Binding-site contacts:
Ligand atom C25 contacts residue LEU86 of chain 1.A at 3.6 Å (hydrophobic).
Ligand atom S21 contacts residue GLY177 of chain 1.A at 3.6 Å.
Ligand atom F18 contacts residue ASP175 of chain 1.A at 3.2 Å.
Ligand atom C17 contacts residue LEU95 of chain 1.A at 3.3 Å (hydrophobic).
Ligand atom N1 contacts residue CYS113 of chain 1.A at 2.9 Å (h-bond).
Ligand atom C13 contacts residue LYS64 of chain 1.A at 3.6 Å.
Ligand atom C26 contacts residue PHE176 of chain 1.A at 3.4 Å (hydrophobic).
Ligand atom C4 contacts residue PHE164 of chain 1.A at 3.5 Å (hydrophobic).
Ligand atom C3 contacts residue PHE164 of chain 1.A at 3.5 Å (hydrophobic).
Ligand atom C12 contacts residue LEU95 of chain 1.A at 3.7 Å (hydrophobic).
Ligand atom F19 contacts residue VAL63 of chain 1.A at 3.7 Å.
Ligand atom N1 contacts residue TRP112 of chain 1.A at 3.6 Å.
Ligand atom C25 contacts residue PHE176 of chain 1.A at 3.3 Å (hydrophobic).
Ligand atom C24 contacts residue LEU86 of chain 1.A at 3.8 Å (hydrophobic).
Ligand atom F19 contacts residue LYS64 of chain 1.A at 3.3 Å.
Ligand atom N7 contacts residue CYS113 of chain 1.A at 3.0 Å (h-bond).
Ligand atom C2 contacts residue PHE164 of chain 1.A at 3.7 Å (hydrophobic).
Ligand atom C13 contacts residue THR110 of chain 1.A at 3.6 Å.
Ligand atom O22 contacts residue ASP175 of chain 1.A at 3.5 Å (salt-bridge).
Ligand atom C6 contacts residue ALA62 of chain 1.A at 3.2 Å (hydrophobic).
Ligand atom C3 contacts residue TRP112 of chain 1.A at 3.6 Å (hydrophobic).
Ligand atom F18 contacts residue LEU95 of chain 1.A at 3.1 Å.
Ligand atom O22 contacts residue PHE176 of chain 1.A at 2.8 Å (h-bond).
Ligand atom N7 contacts residue TRP112 of chain 1.A at 3.2 Å.
Ligand atom C6 contacts residue GLN111 of chain 1.A at 3.3 Å.
Ligand atom N20 contacts residue ASP175 of chain 1.A at 3.0 Å (salt-bridge).
Ligand atom N9 contacts residue THR110 of chain 1.A at 3.4 Å (h-bond).
Ligand atom C14 contacts residue LYS64 of chain 1.A at 3.4 Å.
Ligand atom C15 contacts residue ILE108 of chain 1.A at 3.4 Å (hydrophobic).
Ligand atom N9 contacts residue ALA62 of chain 1.A at 3.4 Å.
Ligand atom F19 contacts residue THR110 of chain 1.A at 3.7 Å.
Ligand atom C16 contacts residue LYS64 of chain 1.A at 3.8 Å.
Ligand atom O22 contacts residue GLY177 of chain 1.A at 2.5 Å (h-bond).
Ligand atom C2 contacts residue TRP112 of chain 1.A at 3.4 Å (hydrophobic).
Ligand atom C2 contacts residue CYS113 of chain 1.A at 3.7 Å (hydrophobic).
Ligand atom C26 contacts residue LEU95 of chain 1.A at 3.5 Å (hydrophobic).
Ligand atom C14 contacts residue ILE108 of chain 1.A at 3.5 Å (hydrophobic).
Ligand atom O11 contacts residue PHE164 of chain 1.A at 3.4 Å.
Ligand atom C5 contacts residue ALA62 of chain 1.A at 3.3 Å (hydrophobic).
Ligand atom N1 contacts residue GLN111 of chain 1.A at 3.8 Å.

This protein binds this small molecule.
Small molecule (SMILES): CCCS(=O)(=O)Nc1ccc(F)c(C(=O)Nc2cnc(N)c(Br)c2)c1F

Sequence of chain 1.A:
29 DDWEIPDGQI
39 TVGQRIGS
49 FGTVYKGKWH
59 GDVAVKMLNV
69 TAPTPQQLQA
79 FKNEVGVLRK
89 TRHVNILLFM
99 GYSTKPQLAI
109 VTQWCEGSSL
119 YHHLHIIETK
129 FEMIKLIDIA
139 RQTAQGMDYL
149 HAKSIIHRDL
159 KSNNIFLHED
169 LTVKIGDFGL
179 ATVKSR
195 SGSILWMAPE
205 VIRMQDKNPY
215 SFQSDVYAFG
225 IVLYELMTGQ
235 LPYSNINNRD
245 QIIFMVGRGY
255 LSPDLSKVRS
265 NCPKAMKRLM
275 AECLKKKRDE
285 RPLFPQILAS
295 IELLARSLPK